This protein binds this small molecule.
Small molecule (SMILES): CC(=O)N[C@@H]1[C@@H](O)[C@H](O)[C@@H](CO)O[C@H]1O

Sequence of chain 1.A:
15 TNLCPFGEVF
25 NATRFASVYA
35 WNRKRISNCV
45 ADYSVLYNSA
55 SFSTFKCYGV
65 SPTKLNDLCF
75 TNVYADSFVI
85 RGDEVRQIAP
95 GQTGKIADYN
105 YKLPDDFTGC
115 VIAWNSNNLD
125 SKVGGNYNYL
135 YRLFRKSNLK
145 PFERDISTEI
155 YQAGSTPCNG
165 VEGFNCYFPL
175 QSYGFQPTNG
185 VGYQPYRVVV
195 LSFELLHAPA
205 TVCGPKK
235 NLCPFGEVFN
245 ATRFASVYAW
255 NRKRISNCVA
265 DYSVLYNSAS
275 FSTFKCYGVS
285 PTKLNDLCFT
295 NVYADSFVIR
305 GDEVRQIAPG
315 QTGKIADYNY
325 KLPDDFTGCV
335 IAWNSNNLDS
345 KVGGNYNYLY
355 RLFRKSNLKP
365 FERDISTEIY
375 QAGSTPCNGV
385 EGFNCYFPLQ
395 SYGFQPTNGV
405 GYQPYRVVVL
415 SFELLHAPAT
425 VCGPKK

Binding-site contacts:
Ligand atom O7 contacts residue SER272 of chain 1.A at 3.4 Å.
Ligand atom C1 contacts residue ASN244 of chain 1.A at 1.4 Å.
Ligand atom C4 contacts residue ASN244 of chain 1.A at 4.1 Å.
Ligand atom O5 contacts residue ASN244 of chain 1.A at 2.3 Å (h-bond).
Ligand atom O7 contacts residue ASN244 of chain 1.A at 4.0 Å.
Ligand atom C3 contacts residue ASN244 of chain 1.A at 3.8 Å.
Ligand atom N2 contacts residue ASN244 of chain 1.A at 3.1 Å (h-bond).
Ligand atom C8 contacts residue LEU269 of chain 1.A at 4.2 Å (hydrophobic).
Ligand atom C7 contacts residue ASN244 of chain 1.A at 3.8 Å.
Ligand atom C7 contacts residue SER272 of chain 1.A at 4.3 Å.
Ligand atom C8 contacts residue PHE239 of chain 1.A at 3.7 Å (hydrophobic).
Ligand atom N2 contacts residue GLY240 of chain 1.A at 3.7 Å.
Ligand atom C7 contacts residue GLY240 of chain 1.A at 4.1 Å.
Ligand atom C2 contacts residue ASN244 of chain 1.A at 2.4 Å.
Ligand atom C8 contacts residue GLY240 of chain 1.A at 3.5 Å.
Ligand atom C5 contacts residue ASN244 of chain 1.A at 3.6 Å.